Binding-site contacts:
Ligand atom C1 contacts residue THR213 of chain 1.A at 3.4 Å.
Ligand atom C7 contacts residue ASN211 of chain 1.A at 3.5 Å.
Ligand atom C4 contacts residue ASN211 of chain 1.A at 4.2 Å.
Ligand atom C8 contacts residue ASN211 of chain 1.A at 4.0 Å.
Ligand atom O5 contacts residue THR213 of chain 1.A at 4.0 Å.
Ligand atom O5 contacts residue ASN211 of chain 1.A at 2.4 Å (h-bond).
Ligand atom N2 contacts residue ASN211 of chain 1.A at 2.8 Å (h-bond).
Ligand atom C3 contacts residue ASN211 of chain 1.A at 3.7 Å.
Ligand atom C2 contacts residue THR213 of chain 1.A at 4.1 Å.
Ligand atom O4 contacts residue GLN188 of chain 1.A at 4.3 Å.
Ligand atom C2 contacts residue ASN211 of chain 1.A at 2.4 Å.
Ligand atom C3 contacts residue GLN188 of chain 1.A at 4.2 Å.
Ligand atom O7 contacts residue THR198 of chain 1.A at 3.9 Å.
Ligand atom C5 contacts residue ASN211 of chain 1.A at 3.6 Å.
Ligand atom C5 contacts residue THR213 of chain 1.A at 3.9 Å.
Ligand atom C3 contacts residue THR213 of chain 1.A at 4.0 Å.
Ligand atom O7 contacts residue VAL197 of chain 1.A at 4.2 Å.
Ligand atom C1 contacts residue ASN211 of chain 1.A at 1.4 Å.
Ligand atom N2 contacts residue THR213 of chain 1.A at 4.2 Å.
Ligand atom O7 contacts residue ASN211 of chain 1.A at 4.2 Å.

This protein binds this small molecule.
Small molecule (SMILES): CC(=O)N[C@@H]1[C@@H](O)[C@H](O)[C@@H](CO)O[C@H]1O

Sequence of chain 1.A:
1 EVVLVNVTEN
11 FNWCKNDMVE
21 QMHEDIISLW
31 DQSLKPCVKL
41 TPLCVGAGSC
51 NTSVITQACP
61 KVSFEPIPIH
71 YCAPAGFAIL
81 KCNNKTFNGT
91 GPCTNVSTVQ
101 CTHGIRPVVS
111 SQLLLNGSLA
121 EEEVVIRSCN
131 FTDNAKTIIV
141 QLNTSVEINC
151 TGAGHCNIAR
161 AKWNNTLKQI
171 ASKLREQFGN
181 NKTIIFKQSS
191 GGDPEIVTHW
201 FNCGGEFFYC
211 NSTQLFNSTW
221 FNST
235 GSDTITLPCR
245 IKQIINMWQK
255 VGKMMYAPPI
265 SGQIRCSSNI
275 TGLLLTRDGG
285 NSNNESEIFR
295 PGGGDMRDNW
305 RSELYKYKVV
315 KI